Sequence of chain 1.A:
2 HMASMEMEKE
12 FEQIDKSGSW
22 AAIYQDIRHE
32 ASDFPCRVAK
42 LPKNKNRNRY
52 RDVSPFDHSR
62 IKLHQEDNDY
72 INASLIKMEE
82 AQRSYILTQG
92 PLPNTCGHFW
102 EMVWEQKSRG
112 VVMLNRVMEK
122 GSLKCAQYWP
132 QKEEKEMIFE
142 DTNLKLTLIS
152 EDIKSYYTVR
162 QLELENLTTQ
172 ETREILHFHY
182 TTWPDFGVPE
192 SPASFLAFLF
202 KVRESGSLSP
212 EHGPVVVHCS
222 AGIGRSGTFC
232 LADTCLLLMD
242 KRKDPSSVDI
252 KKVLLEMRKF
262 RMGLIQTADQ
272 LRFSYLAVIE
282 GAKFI

Binding-site contacts:
Ligand atom C4 contacts residue PHE187 of chain 1.A at 3.6 Å (hydrophobic).
Ligand atom O23 contacts residue GLY225 of chain 1.A at 3.7 Å.
Ligand atom O23 contacts residue ARG226 of chain 1.A at 2.8 Å (salt-bridge).
Ligand atom O23 contacts residue CYS220 of chain 1.A at 3.3 Å (h-bond).
Ligand atom C15 contacts residue PHE187 of chain 1.A at 3.4 Å (hydrophobic).
Ligand atom C16 contacts residue ASP186 of chain 1.A at 3.4 Å.
Ligand atom C16 contacts residue PHE187 of chain 1.A at 3.7 Å (hydrophobic).
Ligand atom O17 contacts residue ASP186 of chain 1.A at 2.6 Å (salt-bridge).
Ligand atom C2 contacts residue GLN267 of chain 1.A at 3.8 Å.
Ligand atom O24 contacts residue GLN267 of chain 1.A at 3.7 Å.
Ligand atom O22 contacts residue ARG226 of chain 1.A at 2.8 Å (salt-bridge).
Ligand atom C2 contacts residue VAL54 of chain 1.A at 3.8 Å (hydrophobic).
Ligand atom C21 contacts residue ARG226 of chain 1.A at 3.4 Å.
Ligand atom O18 contacts residue LYS125 of chain 1.A at 2.7 Å (salt-bridge).
Ligand atom O24 contacts residue ILE224 of chain 1.A at 3.5 Å.
Ligand atom O22 contacts residue ALA222 of chain 1.A at 3.7 Å.
Ligand atom C20 contacts residue ASP186 of chain 1.A at 3.6 Å.
Ligand atom C6 contacts residue ASP53 of chain 1.A at 3.3 Å.
Ligand atom O18 contacts residue ASP186 of chain 1.A at 3.8 Å.
Ligand atom C16 contacts residue TYR51 of chain 1.A at 3.3 Å (hydrophobic).
Ligand atom C21 contacts residue CYS220 of chain 1.A at 3.3 Å (hydrophobic).
Ligand atom C14 contacts residue ALA222 of chain 1.A at 3.5 Å (hydrophobic).
Ligand atom O18 contacts residue TYR51 of chain 1.A at 3.2 Å (h-bond).
Ligand atom O22 contacts residue CYS220 of chain 1.A at 3.2 Å.
Ligand atom S13 contacts residue GLN267 of chain 1.A at 3.7 Å.
Ligand atom O23 contacts residue ASP186 of chain 1.A at 3.5 Å (salt-bridge).
Ligand atom O17 contacts residue TYR51 of chain 1.A at 3.4 Å (h-bond).
Ligand atom C2 contacts residue ASP53 of chain 1.A at 3.3 Å.
Ligand atom O17 contacts residue LYS125 of chain 1.A at 3.1 Å (salt-bridge).
Ligand atom O24 contacts residue GLY225 of chain 1.A at 2.8 Å (h-bond).
Ligand atom S13 contacts residue ALA222 of chain 1.A at 3.5 Å.
Ligand atom C16 contacts residue LYS125 of chain 1.A at 3.3 Å.
Ligand atom O22 contacts residue ASP186 of chain 1.A at 3.3 Å (salt-bridge).
Ligand atom N19 contacts residue ALA222 of chain 1.A at 3.6 Å.
Ligand atom N1 contacts residue ASP53 of chain 1.A at 2.4 Å (salt-bridge).
Ligand atom C14 contacts residue PHE187 of chain 1.A at 3.5 Å (hydrophobic).
Ligand atom N19 contacts residue ASP186 of chain 1.A at 3.4 Å (salt-bridge).
Ligand atom O17 contacts residue SER221 of chain 1.A at 3.4 Å.
Ligand atom C21 contacts residue ASP186 of chain 1.A at 3.2 Å.
Ligand atom O22 contacts residue SER221 of chain 1.A at 2.9 Å (h-bond).

This protein binds this small molecule.
Small molecule (SMILES): O=C(O)C(=O)Nc1sc2c(c1C(=O)O)CCNC2